Binding-site contacts:
Ligand atom S16 contacts residue TRP220 of chain 1.A at 3.9 Å.
Ligand atom C25 contacts residue TRP112 of chain 1.A at 3.5 Å (hydrophobic).
Ligand atom F14 contacts residue ALA300 of chain 1.A at 3.0 Å.
Ligand atom C27 contacts residue LEU301 of chain 1.A at 3.6 Å (hydrophobic).
Ligand atom S16 contacts residue LEU301 of chain 1.A at 3.9 Å.
Ligand atom C27 contacts residue TRP112 of chain 1.A at 3.3 Å (hydrophobic).
Ligand atom C32 contacts residue TYR49 of chain 1.A at 3.9 Å (hydrophobic).
Ligand atom C3 contacts residue PHE123 of chain 1.A at 3.7 Å (hydrophobic).
Ligand atom O33 contacts residue NDP1 of chain 1.B at 3.1 Å.
Ligand atom C26 contacts residue PHE123 of chain 1.A at 3.8 Å (hydrophobic).
Ligand atom C28 contacts residue LEU301 of chain 1.A at 4.0 Å (hydrophobic).
Ligand atom O34 contacts residue NDP1 of chain 1.B at 3.6 Å (h-bond).
Ligand atom C24 contacts residue TRP112 of chain 1.A at 3.3 Å (hydrophobic).
Ligand atom C5 contacts residue TRP21 of chain 1.A at 3.7 Å (hydrophobic).
Ligand atom C13 contacts residue TRP112 of chain 1.A at 3.7 Å (hydrophobic).
Ligand atom C26 contacts residue TRP112 of chain 1.A at 3.5 Å (hydrophobic).
Ligand atom F9 contacts residue VAL48 of chain 1.A at 3.1 Å.
Ligand atom O33 contacts residue HIS111 of chain 1.A at 2.7 Å (h-bond).
Ligand atom F14 contacts residue TRP112 of chain 1.A at 3.2 Å.
Ligand atom F9 contacts residue TYR49 of chain 1.A at 3.6 Å.
Ligand atom C2 contacts residue TRP21 of chain 1.A at 3.2 Å (hydrophobic).
Ligand atom F14 contacts residue CYS299 of chain 1.A at 3.8 Å.
Ligand atom BR8 contacts residue PHE116 of chain 1.A at 4.0 Å.
Ligand atom O34 contacts residue HIS111 of chain 1.A at 3.4 Å (h-bond).
Ligand atom O15 contacts residue TRP21 of chain 1.A at 3.3 Å.
Ligand atom C28 contacts residue TRP112 of chain 1.A at 3.5 Å (hydrophobic).
Ligand atom F14 contacts residue LEU301 of chain 1.A at 3.3 Å.
Ligand atom BR8 contacts residue TRP112 of chain 1.A at 3.9 Å.
Ligand atom O34 contacts residue TRP112 of chain 1.A at 3.1 Å (h-bond).
Ligand atom O33 contacts residue TYR49 of chain 1.A at 2.8 Å (h-bond).
Ligand atom C4 contacts residue TRP21 of chain 1.A at 3.8 Å (hydrophobic).
Ligand atom C20 contacts residue NDP1 of chain 1.B at 3.6 Å.
Ligand atom C20 contacts residue TRP21 of chain 1.A at 3.6 Å (hydrophobic).
Ligand atom C32 contacts residue HIS111 of chain 1.A at 3.4 Å.
Ligand atom BR8 contacts residue THR114 of chain 1.A at 2.9 Å.
Ligand atom F9 contacts residue TRP21 of chain 1.A at 3.8 Å.
Ligand atom C2 contacts residue TYR49 of chain 1.A at 3.9 Å (hydrophobic).
Ligand atom C32 contacts residue NDP1 of chain 1.B at 3.5 Å.
Ligand atom C29 contacts residue PHE123 of chain 1.A at 3.9 Å (hydrophobic).
Ligand atom C29 contacts residue TRP112 of chain 1.A at 3.6 Å (hydrophobic).

Sequence of chain 1.A:
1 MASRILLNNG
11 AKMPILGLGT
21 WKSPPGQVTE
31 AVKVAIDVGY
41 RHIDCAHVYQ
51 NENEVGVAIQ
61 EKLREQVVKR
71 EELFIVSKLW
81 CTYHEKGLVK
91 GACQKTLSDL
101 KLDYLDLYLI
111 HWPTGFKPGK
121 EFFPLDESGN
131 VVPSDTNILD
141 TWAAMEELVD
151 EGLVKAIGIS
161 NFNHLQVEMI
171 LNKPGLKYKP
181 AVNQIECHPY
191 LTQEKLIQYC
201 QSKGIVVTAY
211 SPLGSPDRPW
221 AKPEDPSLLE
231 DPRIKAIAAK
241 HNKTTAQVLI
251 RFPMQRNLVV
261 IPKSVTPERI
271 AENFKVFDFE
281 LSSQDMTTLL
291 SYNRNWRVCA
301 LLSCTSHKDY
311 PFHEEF

This small molecule binds to this protein.
Small molecule (SMILES): O=C(O)COc1cc(F)ccc1C(=S)NCc1ccc(Br)cc1F